Sequence of chain 1.A:
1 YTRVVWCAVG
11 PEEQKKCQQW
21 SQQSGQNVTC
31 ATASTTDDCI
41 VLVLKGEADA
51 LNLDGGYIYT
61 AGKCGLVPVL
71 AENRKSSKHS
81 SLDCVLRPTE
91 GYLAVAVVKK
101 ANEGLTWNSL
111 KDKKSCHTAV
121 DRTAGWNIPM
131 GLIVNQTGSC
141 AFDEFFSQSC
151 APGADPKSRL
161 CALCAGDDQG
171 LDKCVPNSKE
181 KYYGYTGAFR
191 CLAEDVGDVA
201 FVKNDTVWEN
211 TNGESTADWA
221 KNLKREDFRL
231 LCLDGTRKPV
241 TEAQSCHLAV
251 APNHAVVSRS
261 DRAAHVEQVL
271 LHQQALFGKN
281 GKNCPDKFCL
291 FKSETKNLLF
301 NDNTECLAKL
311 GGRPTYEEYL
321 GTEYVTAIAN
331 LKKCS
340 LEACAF

A protein and the small-molecule ligand that binds it are described below.
Small molecule (SMILES): O[C@H]1[C@H](O)[C@@H](O)OC[C@@H]1O

Binding-site contacts:
Ligand atom O2 contacts residue THR322 of chain 1.A at 4.0 Å.
Ligand atom O1 contacts residue GLU318 of chain 1.A at 3.4 Å (salt-bridge).
Ligand atom O2 contacts residue GLY321 of chain 1.A at 3.6 Å.
Ligand atom C3 contacts residue GLY321 of chain 1.A at 3.8 Å.
Ligand atom O3 contacts residue GLU323 of chain 1.A at 4.2 Å.
Ligand atom O2 contacts residue GLU318 of chain 1.A at 3.3 Å (salt-bridge).
Ligand atom C2 contacts residue THR322 of chain 1.A at 4.4 Å.
Ligand atom C2 contacts residue GLY321 of chain 1.A at 3.8 Å.
Ligand atom C2 contacts residue GLU318 of chain 1.A at 3.8 Å.
Ligand atom O3 contacts residue THR322 of chain 1.A at 2.5 Å (h-bond).
Ligand atom O3 contacts residue GLY321 of chain 1.A at 3.4 Å.
Ligand atom C3 contacts residue THR322 of chain 1.A at 3.8 Å.
Ligand atom C1 contacts residue GLU318 of chain 1.A at 3.9 Å.